Binding-site contacts:
Ligand atom C2 contacts residue GLU273 of chain 1.D at 4.1 Å.
Ligand atom C8 contacts residue ASN294 of chain 1.D at 3.8 Å.
Ligand atom C4 contacts residue ASN294 of chain 1.D at 4.2 Å.
Ligand atom C7 contacts residue ASN294 of chain 1.D at 3.3 Å.
Ligand atom C8 contacts residue GLU295 of chain 1.D at 3.7 Å.
Ligand atom N2 contacts residue GLU295 of chain 1.D at 3.0 Å (salt-bridge).
Ligand atom O5 contacts residue ASN294 of chain 1.D at 2.4 Å (h-bond).
Ligand atom N2 contacts residue ASN294 of chain 1.D at 2.9 Å (h-bond).
Ligand atom O7 contacts residue ASN294 of chain 1.D at 3.5 Å (h-bond).
Ligand atom C3 contacts residue ASN294 of chain 1.D at 3.8 Å.
Ligand atom O3 contacts residue GLU295 of chain 1.D at 4.4 Å.
Ligand atom O5 contacts residue ILE275 of chain 1.D at 4.3 Å.
Ligand atom C7 contacts residue GLU295 of chain 1.D at 3.9 Å.
Ligand atom O5 contacts residue GLU274 of chain 1.D at 3.7 Å.
Ligand atom C5 contacts residue GLN348 of chain 1.D at 3.9 Å.
Ligand atom O4 contacts residue GLN348 of chain 1.D at 4.4 Å.
Ligand atom C3 contacts residue GLN348 of chain 1.D at 4.2 Å.
Ligand atom C1 contacts residue GLN348 of chain 1.D at 4.4 Å.
Ligand atom C1 contacts residue GLU273 of chain 1.D at 4.0 Å.
Ligand atom C4 contacts residue GLN348 of chain 1.D at 4.4 Å.
Ligand atom C1 contacts residue GLU274 of chain 1.D at 4.3 Å.
Ligand atom C2 contacts residue ASN294 of chain 1.D at 2.5 Å.
Ligand atom C2 contacts residue GLU295 of chain 1.D at 3.9 Å.
Ligand atom C5 contacts residue ASN294 of chain 1.D at 3.7 Å.
Ligand atom C1 contacts residue ASN294 of chain 1.D at 1.5 Å.
Ligand atom C3 contacts residue GLU295 of chain 1.D at 4.0 Å.
Ligand atom C1 contacts residue GLU295 of chain 1.D at 4.2 Å.
Ligand atom O5 contacts residue GLU273 of chain 1.D at 3.7 Å.
Ligand atom O7 contacts residue GLU272 of chain 1.D at 4.2 Å.
Ligand atom O7 contacts residue GLU273 of chain 1.D at 4.2 Å.

Sequence of chain 1.D:
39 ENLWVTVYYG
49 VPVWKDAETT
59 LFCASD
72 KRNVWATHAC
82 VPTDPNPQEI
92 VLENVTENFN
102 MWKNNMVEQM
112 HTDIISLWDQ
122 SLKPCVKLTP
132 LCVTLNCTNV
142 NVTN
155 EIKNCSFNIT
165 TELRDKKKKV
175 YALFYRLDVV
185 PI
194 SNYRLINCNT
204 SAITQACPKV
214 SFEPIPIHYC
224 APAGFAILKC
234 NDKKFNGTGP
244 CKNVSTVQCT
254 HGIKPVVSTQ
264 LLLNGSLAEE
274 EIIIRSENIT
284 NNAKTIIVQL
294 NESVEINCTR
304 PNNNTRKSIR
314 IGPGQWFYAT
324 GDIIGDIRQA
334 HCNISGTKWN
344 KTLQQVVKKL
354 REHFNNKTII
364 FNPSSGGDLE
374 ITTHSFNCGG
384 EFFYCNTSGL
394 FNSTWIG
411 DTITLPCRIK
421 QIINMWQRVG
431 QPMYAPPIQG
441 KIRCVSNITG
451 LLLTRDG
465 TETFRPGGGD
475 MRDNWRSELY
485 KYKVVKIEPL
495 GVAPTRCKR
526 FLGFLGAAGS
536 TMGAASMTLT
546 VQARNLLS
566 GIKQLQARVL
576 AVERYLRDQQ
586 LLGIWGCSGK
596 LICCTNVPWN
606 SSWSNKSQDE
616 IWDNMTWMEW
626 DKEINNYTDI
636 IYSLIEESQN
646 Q

The small molecule below binds the protein below.
Small molecule (SMILES): CC(=O)N[C@@H]1[C@@H](O)[C@H](O)[C@@H](CO)O[C@H]1O